Binding-site contacts:
Ligand atom C4 contacts residue GLN132 of chain 1.C at 3.8 Å.
Ligand atom C2 contacts residue HIS222 of chain 1.C at 3.9 Å.
Ligand atom O1 contacts residue ASN76 of chain 1.C at 3.2 Å.
Ligand atom C5 contacts residue ARG233 of chain 1.C at 3.6 Å.
Ligand atom O5 contacts residue HIS135 of chain 1.C at 3.1 Å (h-bond).
Ligand atom O2 contacts residue ASP137 of chain 1.C at 3.1 Å (salt-bridge).
Ligand atom C1 contacts residue RIO1 of chain 1.P at 3.3 Å.
Ligand atom O2 contacts residue RIO1 of chain 1.P at 2.7 Å (h-bond).
Ligand atom C1 contacts residue ASN123 of chain 1.C at 4.0 Å.
Ligand atom C1 contacts residue NI1 of chain 1.N at 2.8 Å.
Ligand atom O3 contacts residue ASN123 of chain 1.C at 3.5 Å.
Ligand atom C5 contacts residue THR168 of chain 1.C at 3.5 Å.
Ligand atom O4 contacts residue ARG233 of chain 1.C at 3.0 Å (salt-bridge).
Ligand atom C1 contacts residue GLN132 of chain 1.C at 3.7 Å.
Ligand atom C1 contacts residue ASP137 of chain 1.C at 4.2 Å.
Ligand atom O1 contacts residue NI1 of chain 1.N at 4.0 Å.
Ligand atom O1 contacts residue GLN132 of chain 1.C at 3.2 Å (h-bond).
Ligand atom C1 contacts residue HIS135 of chain 1.C at 3.5 Å.
Ligand atom O3 contacts residue ARG233 of chain 1.C at 2.9 Å (salt-bridge).
Ligand atom C2 contacts residue ASN123 of chain 1.C at 4.2 Å.
Ligand atom C3 contacts residue GLN132 of chain 1.C at 3.3 Å.
Ligand atom O5 contacts residue GLN132 of chain 1.C at 3.5 Å (h-bond).
Ligand atom C2 contacts residue HIS135 of chain 1.C at 3.7 Å.
Ligand atom C2 contacts residue GLN132 of chain 1.C at 3.2 Å.
Ligand atom O4 contacts residue GLY224 of chain 1.C at 3.9 Å.
Ligand atom O2 contacts residue HIS222 of chain 1.C at 4.0 Å.
Ligand atom O5 contacts residue ASP137 of chain 1.C at 4.1 Å.
Ligand atom O4 contacts residue THR168 of chain 1.C at 2.4 Å (h-bond).
Ligand atom C2 contacts residue NI1 of chain 1.N at 2.8 Å.
Ligand atom O5 contacts residue HIS222 of chain 1.C at 2.8 Å (h-bond).
Ligand atom O5 contacts residue NI1 of chain 1.N at 2.1 Å (h-bond).
Ligand atom O2 contacts residue HIS135 of chain 1.C at 2.8 Å (h-bond).
Ligand atom O2 contacts residue NI1 of chain 1.N at 2.0 Å (h-bond).
Ligand atom C4 contacts residue GLY224 of chain 1.C at 3.7 Å.
Ligand atom C3 contacts residue ASN123 of chain 1.C at 3.7 Å.
Ligand atom C4 contacts residue THR168 of chain 1.C at 4.1 Å.
Ligand atom O1 contacts residue ASN123 of chain 1.C at 3.4 Å (h-bond).
Ligand atom O1 contacts residue RIO1 of chain 1.P at 3.2 Å (h-bond).
Ligand atom C3 contacts residue NI1 of chain 1.N at 4.2 Å.
Ligand atom C5 contacts residue GLY224 of chain 1.C at 3.9 Å.

Sequence of chain 1.C:
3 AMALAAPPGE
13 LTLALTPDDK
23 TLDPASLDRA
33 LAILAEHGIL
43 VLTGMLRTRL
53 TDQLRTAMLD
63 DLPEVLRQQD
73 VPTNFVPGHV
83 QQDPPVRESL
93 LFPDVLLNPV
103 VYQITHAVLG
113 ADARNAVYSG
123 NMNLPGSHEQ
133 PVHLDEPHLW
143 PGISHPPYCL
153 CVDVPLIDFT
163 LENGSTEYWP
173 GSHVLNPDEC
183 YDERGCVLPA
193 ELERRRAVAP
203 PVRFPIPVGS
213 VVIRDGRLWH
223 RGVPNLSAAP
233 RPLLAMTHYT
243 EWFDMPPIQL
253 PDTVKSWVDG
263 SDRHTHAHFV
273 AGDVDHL

A protein and the small-molecule ligand that binds it are described below.
Small molecule (SMILES): O=C(O)CCC(=O)C(=O)O